Binding-site contacts:
Ligand atom C5 contacts residue MET100 of chain 1.A at 3.1 Å (hydrophobic).
Ligand atom C31 contacts residue VAL33 of chain 1.A at 3.8 Å (hydrophobic).
Ligand atom C28 contacts residue ASP162 of chain 1.A at 3.3 Å.
Ligand atom C17 contacts residue MET73 of chain 1.A at 3.4 Å (hydrophobic).
Ligand atom C19 contacts residue THR161 of chain 1.A at 3.6 Å.
Ligand atom C17 contacts residue THR161 of chain 1.A at 3.3 Å.
Ligand atom N18 contacts residue MET73 of chain 1.A at 3.5 Å.
Ligand atom N18 contacts residue THR161 of chain 1.A at 2.8 Å (h-bond).
Ligand atom C31 contacts residue PHE30 of chain 1.A at 3.5 Å (hydrophobic).
Ligand atom C16 contacts residue MET97 of chain 1.A at 3.6 Å (hydrophobic).
Ligand atom N20 contacts residue LEU151 of chain 1.A at 3.4 Å.
Ligand atom C7 contacts residue MET100 of chain 1.A at 3.8 Å (hydrophobic).
Ligand atom N6 contacts residue ALA50 of chain 1.A at 3.7 Å.
Ligand atom C7 contacts residue LEU151 of chain 1.A at 3.8 Å (hydrophobic).
Ligand atom N18 contacts residue MET97 of chain 1.A at 3.4 Å (h-bond).
Ligand atom N14 contacts residue GLN98 of chain 1.A at 2.9 Å (h-bond).
Ligand atom C31 contacts residue LYS52 of chain 1.A at 3.6 Å.
Ligand atom C7 contacts residue ALA50 of chain 1.A at 3.5 Å (hydrophobic).
Ligand atom N20 contacts residue MET97 of chain 1.A at 3.5 Å.
Ligand atom N14 contacts residue MET100 of chain 1.A at 3.8 Å.
Ligand atom C15 contacts residue GLN98 of chain 1.A at 3.5 Å.
Ligand atom O30 contacts residue LYS52 of chain 1.A at 3.0 Å (salt-bridge).
Ligand atom N6 contacts residue LEU99 of chain 1.A at 3.8 Å.
Ligand atom C17 contacts residue MET97 of chain 1.A at 3.7 Å (hydrophobic).
Ligand atom N14 contacts residue ALA50 of chain 1.A at 3.2 Å.
Ligand atom C4 contacts residue LEU25 of chain 1.A at 3.8 Å (hydrophobic).
Ligand atom N6 contacts residue MET100 of chain 1.A at 2.8 Å (h-bond).
Ligand atom C1 contacts residue LEU25 of chain 1.A at 3.7 Å (hydrophobic).
Ligand atom N29 contacts residue ASP162 of chain 1.A at 2.7 Å (salt-bridge).
Ligand atom C16 contacts residue GLN98 of chain 1.A at 3.2 Å.
Ligand atom C8 contacts residue LEU151 of chain 1.A at 3.6 Å (hydrophobic).
Ligand atom C17 contacts residue CYS82 of chain 1.A at 3.7 Å (hydrophobic).
Ligand atom C5 contacts residue LEU99 of chain 1.A at 3.8 Å (hydrophobic).
Ligand atom C15 contacts residue LEU151 of chain 1.A at 3.4 Å (hydrophobic).
Ligand atom C22 contacts residue MET97 of chain 1.A at 3.8 Å (hydrophobic).
Ligand atom C4 contacts residue MET100 of chain 1.A at 3.7 Å (hydrophobic).
Ligand atom C19 contacts residue MET97 of chain 1.A at 3.6 Å (hydrophobic).
Ligand atom N14 contacts residue LEU151 of chain 1.A at 3.8 Å.
Ligand atom C19 contacts residue LEU151 of chain 1.A at 3.7 Å (hydrophobic).
Ligand atom C22 contacts residue THR161 of chain 1.A at 3.7 Å.

Sequence of chain 1.A:
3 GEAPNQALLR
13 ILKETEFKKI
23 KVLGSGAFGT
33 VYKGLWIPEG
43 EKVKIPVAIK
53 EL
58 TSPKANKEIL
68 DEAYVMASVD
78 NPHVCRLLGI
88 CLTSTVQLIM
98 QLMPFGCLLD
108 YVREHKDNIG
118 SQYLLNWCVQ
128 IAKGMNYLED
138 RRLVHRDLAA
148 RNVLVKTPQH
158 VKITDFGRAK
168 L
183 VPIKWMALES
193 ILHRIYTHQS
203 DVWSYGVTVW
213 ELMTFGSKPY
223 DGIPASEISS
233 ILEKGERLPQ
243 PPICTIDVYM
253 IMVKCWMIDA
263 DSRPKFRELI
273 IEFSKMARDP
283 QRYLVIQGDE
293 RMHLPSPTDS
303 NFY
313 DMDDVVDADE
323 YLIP

A protein and the small-molecule ligand that binds it are described below.
Small molecule (SMILES): COC1(CCN)CCN(c2nccc(Nc3cc4c(cn3)nc(C)n4C(C)C)n2)CC1